Binding-site contacts:
Ligand atom C1 contacts residue ASN178 of chain 1.A at 1.9 Å.
Ligand atom C7 contacts residue ASN178 of chain 1.A at 2.8 Å.
Ligand atom C6 contacts residue ASN178 of chain 1.A at 4.3 Å.
Ligand atom C5 contacts residue ASN178 of chain 1.A at 3.4 Å.
Ligand atom N2 contacts residue ASN178 of chain 1.A at 2.6 Å (h-bond).
Ligand atom C2 contacts residue ASN178 of chain 1.A at 2.1 Å.
Ligand atom C8 contacts residue SER151 of chain 1.A at 2.6 Å.
Ligand atom C7 contacts residue SER151 of chain 1.A at 3.8 Å.
Ligand atom N2 contacts residue GLY152 of chain 1.A at 3.4 Å.
Ligand atom C7 contacts residue GLY152 of chain 1.A at 3.7 Å.
Ligand atom C2 contacts residue GLY152 of chain 1.A at 4.3 Å.
Ligand atom O7 contacts residue ASN178 of chain 1.A at 2.7 Å (h-bond).
Ligand atom N2 contacts residue SER151 of chain 1.A at 4.1 Å.
Ligand atom O6 contacts residue SER151 of chain 1.A at 4.5 Å.
Ligand atom O3 contacts residue ASN178 of chain 1.A at 4.2 Å.
Ligand atom C8 contacts residue GLY152 of chain 1.A at 3.4 Å.
Ligand atom C3 contacts residue ASN178 of chain 1.A at 3.4 Å.
Ligand atom C4 contacts residue ASN178 of chain 1.A at 3.8 Å.
Ligand atom C8 contacts residue ASN178 of chain 1.A at 3.4 Å.
Ligand atom O7 contacts residue GLN179 of chain 1.A at 4.0 Å.
Ligand atom O5 contacts residue ASN178 of chain 1.A at 2.2 Å (h-bond).
Ligand atom C8 contacts residue THR153 of chain 1.A at 4.0 Å.
Ligand atom C8 contacts residue GLU150 of chain 1.A at 4.2 Å.
Ligand atom C1 contacts residue GLY152 of chain 1.A at 4.1 Å.

Sequence of chain 1.A:
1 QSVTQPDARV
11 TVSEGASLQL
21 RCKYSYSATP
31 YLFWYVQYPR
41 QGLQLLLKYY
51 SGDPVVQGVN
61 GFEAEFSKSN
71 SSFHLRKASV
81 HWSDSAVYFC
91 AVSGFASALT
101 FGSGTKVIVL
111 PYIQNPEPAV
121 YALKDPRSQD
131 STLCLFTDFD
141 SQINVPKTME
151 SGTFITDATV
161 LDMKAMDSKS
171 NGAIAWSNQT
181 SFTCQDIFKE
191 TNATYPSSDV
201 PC

A small-molecule ligand and the protein it binds are described below.
Small molecule (SMILES): CC(=O)N[C@H]1[C@H](O[C@H]2[C@H](O)[C@@H](NC(C)=O)CO[C@@H]2CO)O[C@H](CO)[C@@H](O[C@@H]2O[C@H](CO)[C@@H](O)[C@H](O)[C@@H]2O)[C@@H]1O